Sequence of chain 1.D:
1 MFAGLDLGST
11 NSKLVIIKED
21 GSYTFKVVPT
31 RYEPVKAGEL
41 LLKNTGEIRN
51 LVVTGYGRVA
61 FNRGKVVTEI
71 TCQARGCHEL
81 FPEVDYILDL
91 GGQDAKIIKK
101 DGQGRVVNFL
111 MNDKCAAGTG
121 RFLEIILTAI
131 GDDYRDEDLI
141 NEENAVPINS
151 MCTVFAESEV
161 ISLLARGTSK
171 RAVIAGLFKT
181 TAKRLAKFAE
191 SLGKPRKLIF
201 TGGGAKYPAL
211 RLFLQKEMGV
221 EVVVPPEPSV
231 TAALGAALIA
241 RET

The small molecule below binds the protein below.
Small molecule (SMILES): C[C@@H](O)[C@@H](C)O

Binding-site contacts:
Ligand atom O6 contacts residue ARG184 of chain 1.D at 2.5 Å (salt-bridge).
Ligand atom C4 contacts residue ARG184 of chain 1.D at 4.3 Å.
Ligand atom C2 contacts residue THR181 of chain 1.D at 3.6 Å.
Ligand atom C2 contacts residue ARG184 of chain 1.D at 3.5 Å.
Ligand atom C3 contacts residue ARG184 of chain 1.D at 3.6 Å.
Ligand atom O5 contacts residue ARG184 of chain 1.D at 3.2 Å (salt-bridge).
Ligand atom C3 contacts residue ALA156 of chain 1.D at 3.7 Å (hydrophobic).
Ligand atom O6 contacts residue THR153 of chain 1.D at 3.9 Å.
Ligand atom O6 contacts residue ALA156 of chain 1.D at 4.2 Å.
Ligand atom C4 contacts residue PHE122 of chain 1.D at 3.2 Å (hydrophobic).
Ligand atom C2 contacts residue ASN149 of chain 1.D at 4.2 Å.
Ligand atom C1 contacts residue THR180 of chain 1.D at 3.6 Å.
Ligand atom C4 contacts residue THR119 of chain 1.D at 3.9 Å.
Ligand atom C1 contacts residue SER150 of chain 1.D at 3.5 Å.
Ligand atom C4 contacts residue THR153 of chain 1.D at 3.9 Å.
Ligand atom C3 contacts residue CYS152 of chain 1.D at 4.3 Å (hydrophobic).
Ligand atom O6 contacts residue CYS152 of chain 1.D at 3.5 Å (h-bond).
Ligand atom C4 contacts residue ALA156 of chain 1.D at 4.4 Å (hydrophobic).
Ligand atom O5 contacts residue THR119 of chain 1.D at 3.9 Å.
Ligand atom C1 contacts residue ARG184 of chain 1.D at 3.4 Å.
Ligand atom O6 contacts residue ASN149 of chain 1.D at 4.2 Å.
Ligand atom C3 contacts residue ASN149 of chain 1.D at 4.3 Å.
Ligand atom O5 contacts residue THR181 of chain 1.D at 2.8 Å (h-bond).
Ligand atom C1 contacts residue ASN149 of chain 1.D at 3.0 Å.
Ligand atom C3 contacts residue PHE122 of chain 1.D at 4.2 Å (hydrophobic).